Binding-site contacts:
Ligand atom O2' contacts residue PO41 of chain 2.C at 2.7 Å (h-bond).
Ligand atom N3 contacts residue MET210 of chain 2.A at 3.6 Å.
Ligand atom C5 contacts residue ILE208 of chain 2.A at 3.8 Å (hydrophobic).
Ligand atom C8 contacts residue THR233 of chain 2.A at 3.6 Å.
Ligand atom N7 contacts residue ASP234 of chain 2.A at 2.9 Å (salt-bridge).
Ligand atom N1 contacts residue PHE191 of chain 2.A at 3.7 Å.
Ligand atom N7 contacts residue CYS109 of chain 2.A at 3.5 Å.
Ligand atom CS contacts residue HIS151 of chain 1.A at 3.6 Å.
Ligand atom S5' contacts residue VAL250 of chain 2.A at 3.7 Å.
Ligand atom S5' contacts residue PHE191 of chain 2.A at 3.8 Å.
Ligand atom C4 contacts residue ILE208 of chain 2.A at 3.8 Å (hydrophobic).
Ligand atom C9 contacts residue ALA108 of chain 2.A at 3.5 Å (hydrophobic).
Ligand atom N3 contacts residue ASN209 of chain 2.A at 3.4 Å.
Ligand atom C8 contacts residue ALA108 of chain 2.A at 3.6 Å (hydrophobic).
Ligand atom O3' contacts residue PRO83 of chain 2.A at 3.4 Å.
Ligand atom C5' contacts residue HIS151 of chain 1.A at 3.7 Å.
Ligand atom C3 contacts residue LEU251 of chain 2.A at 3.6 Å (hydrophobic).
Ligand atom O3' contacts residue PO41 of chain 2.C at 2.6 Å (h-bond).
Ligand atom C2' contacts residue MET210 of chain 2.A at 3.5 Å (hydrophobic).
Ligand atom O3' contacts residue HIS75 of chain 2.A at 3.7 Å.
Ligand atom C2 contacts residue MET210 of chain 2.A at 3.6 Å (hydrophobic).
Ligand atom C3' contacts residue PO41 of chain 2.C at 3.2 Å.
Ligand atom N7 contacts residue THR233 of chain 2.A at 3.6 Å.
Ligand atom N4' contacts residue PO41 of chain 2.C at 2.8 Å (h-bond).
Ligand atom C2 contacts residue ILE186 of chain 2.A at 3.7 Å (hydrophobic).
Ligand atom N6 contacts residue GLY110 of chain 2.A at 3.6 Å.
Ligand atom C2' contacts residue PO41 of chain 2.C at 3.4 Å.
Ligand atom C8 contacts residue CYS109 of chain 2.A at 3.7 Å (hydrophobic).
Ligand atom O2' contacts residue MET210 of chain 2.A at 2.8 Å (h-bond).
Ligand atom N6 contacts residue ASP236 of chain 2.A at 3.0 Å (salt-bridge).
Ligand atom N4' contacts residue THR32 of chain 2.A at 3.7 Å.
Ligand atom O2' contacts residue ASN209 of chain 2.A at 3.5 Å.
Ligand atom C4' contacts residue PO41 of chain 2.C at 3.2 Å.
Ligand atom N7 contacts residue GLY110 of chain 2.A at 3.4 Å (h-bond).
Ligand atom C1' contacts residue PO41 of chain 2.C at 3.3 Å.
Ligand atom C6 contacts residue PHE191 of chain 2.A at 3.8 Å (hydrophobic).
Ligand atom C5 contacts residue GLY110 of chain 2.A at 3.6 Å.
Ligand atom N6 contacts residue ASP234 of chain 2.A at 2.9 Å (salt-bridge).
Ligand atom O2' contacts residue THR211 of chain 2.A at 3.7 Å.
Ligand atom C1' contacts residue ALA108 of chain 2.A at 3.1 Å (hydrophobic).

The small molecule below binds the protein below.
Small molecule (SMILES): CCCSC[C@H]1N[C@@H](c2c[nH]c3c(N)ncnc23)[C@H](O)[C@@H]1O

Sequence of chain 1.A:
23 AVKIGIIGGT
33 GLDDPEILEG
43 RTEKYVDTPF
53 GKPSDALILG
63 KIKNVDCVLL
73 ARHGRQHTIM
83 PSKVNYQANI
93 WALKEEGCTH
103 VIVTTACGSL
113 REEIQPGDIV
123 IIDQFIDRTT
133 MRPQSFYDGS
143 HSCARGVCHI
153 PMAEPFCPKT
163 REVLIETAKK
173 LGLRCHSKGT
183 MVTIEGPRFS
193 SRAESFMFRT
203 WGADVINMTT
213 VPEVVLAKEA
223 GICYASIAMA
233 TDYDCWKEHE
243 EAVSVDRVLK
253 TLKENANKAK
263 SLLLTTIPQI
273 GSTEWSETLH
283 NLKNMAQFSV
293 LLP

Sequence of chain 2.A:
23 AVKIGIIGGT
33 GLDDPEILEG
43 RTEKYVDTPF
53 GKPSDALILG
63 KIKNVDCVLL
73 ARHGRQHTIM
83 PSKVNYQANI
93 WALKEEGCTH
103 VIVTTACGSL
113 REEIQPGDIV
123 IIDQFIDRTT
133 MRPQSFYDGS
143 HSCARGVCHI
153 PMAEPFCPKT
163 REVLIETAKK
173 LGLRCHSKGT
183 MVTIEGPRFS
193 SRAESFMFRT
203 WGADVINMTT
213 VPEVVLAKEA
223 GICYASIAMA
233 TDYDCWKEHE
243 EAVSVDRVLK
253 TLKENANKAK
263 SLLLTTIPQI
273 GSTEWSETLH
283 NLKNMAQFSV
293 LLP